This small molecule binds to this protein.
Small molecule (SMILES): O=C1c2c(ccc(O)c2O)CN1Cc1cccc(Cl)c1F

Binding-site contacts:
Ligand atom CAO contacts residue MG1 of chain 2.L at 3.2 Å.
Ligand atom NAV contacts residue MG1 of chain 2.L at 4.2 Å.
Ligand atom CAO contacts residue GLU224 of chain 2.A at 4.0 Å.
Ligand atom CAO contacts residue MG1 of chain 2.K at 2.9 Å.
Ligand atom OAD contacts residue MG1 of chain 2.L at 2.3 Å.
Ligand atom CAH contacts residue PRO217 of chain 2.A at 3.9 Å (hydrophobic).
Ligand atom CAU contacts residue MG1 of chain 2.K at 4.2 Å.
Ligand atom OAC contacts residue SO41 of chain 2.N at 4.3 Å.
Ligand atom CAQ contacts residue PRO217 of chain 2.A at 4.1 Å (hydrophobic).
Ligand atom OAD contacts residue ASP188 of chain 2.A at 3.4 Å (salt-bridge).
Ligand atom OAD contacts residue MG1 of chain 2.K at 2.0 Å.
Ligand atom OAB contacts residue ASP131 of chain 2.A at 4.2 Å.
Ligand atom CAU contacts residue GLU224 of chain 2.A at 3.9 Å.
Ligand atom CAS contacts residue MG1 of chain 2.L at 3.0 Å.
Ligand atom CL contacts residue GLU224 of chain 2.A at 4.1 Å.
Ligand atom CAS contacts residue GLU224 of chain 2.A at 3.5 Å.
Ligand atom OAD contacts residue ASP131 of chain 2.A at 3.1 Å (salt-bridge).
Ligand atom OAD contacts residue TYR132 of chain 2.A at 4.3 Å.
Ligand atom CAK contacts residue PRO217 of chain 2.A at 4.0 Å (hydrophobic).
Ligand atom CAU contacts residue MG1 of chain 2.L at 3.4 Å.
Ligand atom CAN contacts residue PRO217 of chain 2.A at 3.6 Å (hydrophobic).
Ligand atom NAV contacts residue PRO217 of chain 2.A at 4.2 Å.
Ligand atom CAS contacts residue PRO217 of chain 2.A at 4.2 Å (hydrophobic).
Ligand atom CAM contacts residue MG1 of chain 2.K at 2.9 Å.
Ligand atom FAE contacts residue GLU224 of chain 2.A at 3.2 Å.
Ligand atom CAG contacts residue SO41 of chain 2.N at 3.6 Å.
Ligand atom CAR contacts residue PRO217 of chain 2.A at 4.0 Å (hydrophobic).
Ligand atom CAP contacts residue PRO217 of chain 2.A at 3.7 Å (hydrophobic).
Ligand atom CL contacts residue GLN218 of chain 2.A at 3.8 Å.
Ligand atom OAD contacts residue GLU224 of chain 2.A at 3.4 Å (salt-bridge).
Ligand atom CAJ contacts residue SO41 of chain 2.N at 4.2 Å.
Ligand atom CAI contacts residue PRO217 of chain 2.A at 4.1 Å (hydrophobic).
Ligand atom OAB contacts residue MG1 of chain 2.L at 2.1 Å.
Ligand atom FAE contacts residue PRO217 of chain 2.A at 3.6 Å.
Ligand atom OAC contacts residue ASP188 of chain 2.A at 3.1 Å (salt-bridge).
Ligand atom CL contacts residue PRO217 of chain 2.A at 4.0 Å.
Ligand atom CAM contacts residue ASP188 of chain 2.A at 3.7 Å.
Ligand atom OAB contacts residue GLU224 of chain 2.A at 2.9 Å (salt-bridge).
Ligand atom OAC contacts residue MG1 of chain 2.K at 2.2 Å.
Ligand atom CAO contacts residue ASP188 of chain 2.A at 3.9 Å.

Sequence of chain 2.A:
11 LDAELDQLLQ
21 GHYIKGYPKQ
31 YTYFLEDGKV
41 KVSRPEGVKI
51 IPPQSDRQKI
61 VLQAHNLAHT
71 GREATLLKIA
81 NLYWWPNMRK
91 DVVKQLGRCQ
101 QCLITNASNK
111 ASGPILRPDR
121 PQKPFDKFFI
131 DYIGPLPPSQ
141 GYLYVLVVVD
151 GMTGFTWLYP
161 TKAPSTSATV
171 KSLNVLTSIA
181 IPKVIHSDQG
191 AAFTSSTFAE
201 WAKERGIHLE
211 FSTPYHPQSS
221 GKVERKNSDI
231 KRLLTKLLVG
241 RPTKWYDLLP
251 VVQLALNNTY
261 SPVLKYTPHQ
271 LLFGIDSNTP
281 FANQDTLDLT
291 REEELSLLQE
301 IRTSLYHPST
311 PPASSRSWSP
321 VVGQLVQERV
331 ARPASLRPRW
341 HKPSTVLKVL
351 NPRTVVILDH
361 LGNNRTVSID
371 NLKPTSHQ